Sequence of chain 1.B:
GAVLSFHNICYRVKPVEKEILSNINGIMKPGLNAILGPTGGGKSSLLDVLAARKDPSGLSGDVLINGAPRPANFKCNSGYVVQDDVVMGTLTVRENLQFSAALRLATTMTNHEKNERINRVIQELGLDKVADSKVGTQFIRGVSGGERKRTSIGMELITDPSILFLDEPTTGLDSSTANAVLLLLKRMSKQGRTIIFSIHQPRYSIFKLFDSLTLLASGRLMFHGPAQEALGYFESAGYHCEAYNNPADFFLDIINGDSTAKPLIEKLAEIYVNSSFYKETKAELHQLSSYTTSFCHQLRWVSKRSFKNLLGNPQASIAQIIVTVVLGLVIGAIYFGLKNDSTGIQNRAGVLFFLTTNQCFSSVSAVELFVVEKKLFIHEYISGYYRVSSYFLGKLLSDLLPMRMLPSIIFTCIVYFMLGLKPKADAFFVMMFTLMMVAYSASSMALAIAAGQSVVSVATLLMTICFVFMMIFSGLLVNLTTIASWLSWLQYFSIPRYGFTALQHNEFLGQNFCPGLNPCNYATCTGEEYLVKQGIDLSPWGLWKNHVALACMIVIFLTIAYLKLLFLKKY

Sequence of chain 1.A:
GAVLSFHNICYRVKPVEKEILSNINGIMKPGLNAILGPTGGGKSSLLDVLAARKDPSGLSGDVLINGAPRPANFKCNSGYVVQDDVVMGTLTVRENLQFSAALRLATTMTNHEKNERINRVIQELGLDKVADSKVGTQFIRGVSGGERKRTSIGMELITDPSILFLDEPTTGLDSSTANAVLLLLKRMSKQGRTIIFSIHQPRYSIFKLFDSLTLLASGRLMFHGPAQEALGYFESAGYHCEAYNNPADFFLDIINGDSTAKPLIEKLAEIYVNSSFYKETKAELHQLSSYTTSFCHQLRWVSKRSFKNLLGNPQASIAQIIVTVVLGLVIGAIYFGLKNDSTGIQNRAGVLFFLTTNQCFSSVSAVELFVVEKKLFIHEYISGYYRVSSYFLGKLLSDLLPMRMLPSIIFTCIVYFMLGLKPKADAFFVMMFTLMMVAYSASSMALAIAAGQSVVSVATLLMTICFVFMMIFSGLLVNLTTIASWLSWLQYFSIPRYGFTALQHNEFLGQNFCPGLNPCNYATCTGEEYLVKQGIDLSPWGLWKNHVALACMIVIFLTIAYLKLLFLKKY

Binding-site contacts:
Ligand atom C4 contacts residue PRO402 of chain 1.A at 3.5 Å (hydrophobic).
Ligand atom C7 contacts residue ILE410 of chain 1.A at 4.2 Å (hydrophobic).
Ligand atom C2 contacts residue PHE192 of chain 1.A at 3.7 Å (hydrophobic).
Ligand atom C19 contacts residue GLN403 of chain 1.A at 4.3 Å.
Ligand atom C21 contacts residue LEU550 of chain 1.B at 3.6 Å (hydrophobic).
Ligand atom C16 contacts residue ILE410 of chain 1.A at 3.4 Å (hydrophobic).
Ligand atom C3 contacts residue PHE192 of chain 1.A at 4.5 Å (hydrophobic).
Ligand atom C3 contacts residue PRO402 of chain 1.A at 4.2 Å (hydrophobic).
Ligand atom C22 contacts residue VAL411 of chain 1.A at 4.1 Å (hydrophobic).
Ligand atom C19 contacts residue ALA407 of chain 1.A at 4.4 Å (hydrophobic).
Ligand atom C11 contacts residue LEU549 of chain 1.B at 4.3 Å (hydrophobic).
Ligand atom C20 contacts residue VAL411 of chain 1.A at 4.3 Å (hydrophobic).
Ligand atom C12 contacts residue LEU550 of chain 1.B at 3.9 Å (hydrophobic).
Ligand atom C18 contacts residue LEU549 of chain 1.B at 3.4 Å (hydrophobic).
Ligand atom C5 contacts residue PRO402 of chain 1.A at 4.2 Å (hydrophobic).
Ligand atom O1 contacts residue PRO402 of chain 1.A at 3.9 Å.
Ligand atom C8 contacts residue ALA407 of chain 1.A at 4.3 Å (hydrophobic).
Ligand atom C15 contacts residue ILE410 of chain 1.A at 3.5 Å (hydrophobic).
Ligand atom C18 contacts residue ALA407 of chain 1.A at 3.6 Å (hydrophobic).
Ligand atom C18 contacts residue VAL411 of chain 1.A at 4.2 Å (hydrophobic).
Ligand atom O1 contacts residue PHE192 of chain 1.A at 3.9 Å.

A small-molecule ligand and the protein it binds are described below.
Small molecule (SMILES): CC(C)CCC[C@@H](C)[C@H]1CC[C@H]2[C@@H]3CC=C4C[C@@H](O)CC[C@]4(C)[C@H]3CC[C@]12C